Binding-site contacts:
Ligand atom C4 contacts residue ASN444 of chain 1.A at 4.2 Å.
Ligand atom C5 contacts residue ASN444 of chain 1.A at 3.5 Å.
Ligand atom C1 contacts residue ASN444 of chain 1.A at 1.4 Å.
Ligand atom C6 contacts residue PHE440 of chain 1.A at 4.2 Å (hydrophobic).
Ligand atom C8 contacts residue LEU15 of chain 1.A at 3.9 Å (hydrophobic).
Ligand atom O4 contacts residue GLN443 of chain 1.A at 4.4 Å.
Ligand atom C8 contacts residue ALA161 of chain 1.A at 3.6 Å (hydrophobic).
Ligand atom C7 contacts residue ASN444 of chain 1.A at 3.8 Å.
Ligand atom O7 contacts residue ALA161 of chain 1.A at 3.3 Å (h-bond).
Ligand atom O7 contacts residue ASN444 of chain 1.A at 4.1 Å.
Ligand atom C7 contacts residue ALA161 of chain 1.A at 3.4 Å (hydrophobic).
Ligand atom C2 contacts residue ASN444 of chain 1.A at 2.5 Å.
Ligand atom C4 contacts residue GLN443 of chain 1.A at 3.9 Å.
Ligand atom N2 contacts residue ALA161 of chain 1.A at 4.1 Å.
Ligand atom C6 contacts residue GLN443 of chain 1.A at 3.3 Å.
Ligand atom N2 contacts residue ASN444 of chain 1.A at 3.1 Å (h-bond).
Ligand atom O5 contacts residue GLN443 of chain 1.A at 3.9 Å.
Ligand atom O6 contacts residue PHE440 of chain 1.A at 3.5 Å.
Ligand atom O6 contacts residue ASN444 of chain 1.A at 2.8 Å (h-bond).
Ligand atom C1 contacts residue GLN443 of chain 1.A at 3.7 Å.
Ligand atom C3 contacts residue ASN444 of chain 1.A at 3.8 Å.
Ligand atom C5 contacts residue GLN443 of chain 1.A at 4.1 Å.
Ligand atom C6 contacts residue ASN444 of chain 1.A at 3.8 Å.
Ligand atom C8 contacts residue MET162 of chain 1.A at 4.3 Å (hydrophobic).
Ligand atom O6 contacts residue GLN443 of chain 1.A at 4.3 Å.
Ligand atom O5 contacts residue ASN444 of chain 1.A at 2.2 Å (h-bond).

This small molecule binds to this protein.
Small molecule (SMILES): CC(=O)N[C@H]1[C@H](O[C@H]2[C@H](O)[C@@H](NC(C)=O)CO[C@@H]2CO)O[C@H](CO)[C@@H](O)[C@@H]1O

Sequence of chain 1.A:
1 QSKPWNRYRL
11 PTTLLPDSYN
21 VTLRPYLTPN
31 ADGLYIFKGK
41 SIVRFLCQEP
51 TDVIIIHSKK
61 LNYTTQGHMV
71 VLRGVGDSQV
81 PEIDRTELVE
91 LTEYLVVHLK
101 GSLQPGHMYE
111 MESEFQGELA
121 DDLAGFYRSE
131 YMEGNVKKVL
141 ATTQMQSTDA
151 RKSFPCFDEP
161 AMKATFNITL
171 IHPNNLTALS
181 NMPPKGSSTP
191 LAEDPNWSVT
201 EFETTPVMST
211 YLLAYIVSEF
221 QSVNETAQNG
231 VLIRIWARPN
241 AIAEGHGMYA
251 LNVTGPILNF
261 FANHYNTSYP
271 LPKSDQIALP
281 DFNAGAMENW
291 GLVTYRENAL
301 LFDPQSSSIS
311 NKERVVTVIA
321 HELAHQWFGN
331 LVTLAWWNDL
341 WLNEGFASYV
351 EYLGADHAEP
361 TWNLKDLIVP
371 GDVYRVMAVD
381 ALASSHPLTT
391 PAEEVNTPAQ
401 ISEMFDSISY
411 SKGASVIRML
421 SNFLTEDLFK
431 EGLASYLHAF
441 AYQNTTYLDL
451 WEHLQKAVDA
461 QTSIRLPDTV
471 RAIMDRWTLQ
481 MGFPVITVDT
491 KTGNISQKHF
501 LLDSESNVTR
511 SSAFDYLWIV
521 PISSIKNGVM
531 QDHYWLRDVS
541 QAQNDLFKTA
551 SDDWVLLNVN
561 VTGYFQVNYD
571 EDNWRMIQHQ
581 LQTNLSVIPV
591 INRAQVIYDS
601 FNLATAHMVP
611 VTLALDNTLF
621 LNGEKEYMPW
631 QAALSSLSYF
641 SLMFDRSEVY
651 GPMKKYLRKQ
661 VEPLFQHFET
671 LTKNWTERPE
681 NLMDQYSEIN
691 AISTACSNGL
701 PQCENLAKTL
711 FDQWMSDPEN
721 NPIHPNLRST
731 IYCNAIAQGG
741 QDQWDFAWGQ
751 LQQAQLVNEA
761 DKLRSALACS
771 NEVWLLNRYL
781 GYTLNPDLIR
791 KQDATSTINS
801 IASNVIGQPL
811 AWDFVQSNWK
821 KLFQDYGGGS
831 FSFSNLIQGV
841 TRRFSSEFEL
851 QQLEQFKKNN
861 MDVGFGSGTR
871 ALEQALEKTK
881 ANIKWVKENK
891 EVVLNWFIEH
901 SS